Binding-site contacts:
Ligand atom C27 contacts residue GLY225 of chain 1.A at 3.4 Å.
Ligand atom C27 contacts residue ASP223 of chain 1.A at 3.6 Å.
Ligand atom N28 contacts residue ASP35 of chain 1.A at 2.8 Å (salt-bridge).
Ligand atom C9 contacts residue THR82 of chain 1.A at 3.0 Å.
Ligand atom C15 contacts residue LEU118 of chain 1.A at 3.3 Å (hydrophobic).
Ligand atom C14 contacts residue LEU118 of chain 1.A at 3.3 Å (hydrophobic).
Ligand atom C33 contacts residue SER81 of chain 1.A at 3.1 Å.
Ligand atom C14 contacts residue ALA119 of chain 1.A at 3.6 Å (hydrophobic).
Ligand atom C29 contacts residue ASP35 of chain 1.A at 3.4 Å.
Ligand atom O34 contacts residue SER81 of chain 1.A at 3.1 Å (h-bond).
Ligand atom O38 contacts residue THR306 of chain 1.A at 3.5 Å.
Ligand atom O19 contacts residue GLY225 of chain 1.A at 3.3 Å (h-bond).
Ligand atom O2 contacts residue GLN16 of chain 1.A at 3.4 Å.
Ligand atom C24 contacts residue GLY225 of chain 1.A at 3.4 Å.
Ligand atom C18 contacts residue GLY225 of chain 1.A at 3.5 Å.
Ligand atom C6 contacts residue SER227 of chain 1.A at 3.4 Å.
Ligand atom C37 contacts residue LEU221 of chain 1.A at 3.6 Å (hydrophobic).
Ligand atom O38 contacts residue ILE302 of chain 1.A at 3.7 Å.
Ligand atom O2 contacts residue THR15 of chain 1.A at 3.5 Å (h-bond).
Ligand atom C10 contacts residue PRO115 of chain 1.A at 3.6 Å (hydrophobic).
Ligand atom N20 contacts residue GLY225 of chain 1.A at 3.7 Å.
Ligand atom O34 contacts residue TYR80 of chain 1.A at 3.1 Å.
Ligand atom C29 contacts residue ASP223 of chain 1.A at 3.5 Å.
Ligand atom O19 contacts residue ALA226 of chain 1.A at 3.5 Å.
Ligand atom C5 contacts residue GLY225 of chain 1.A at 3.3 Å.
Ligand atom C30 contacts residue ASP223 of chain 1.A at 3.5 Å.
Ligand atom C1 contacts residue TYR17 of chain 1.A at 3.5 Å (hydrophobic).
Ligand atom C3 contacts residue GLY225 of chain 1.A at 3.3 Å.
Ligand atom C27 contacts residue ASP35 of chain 1.A at 3.3 Å.
Ligand atom C4 contacts residue THR15 of chain 1.A at 3.4 Å.
Ligand atom C23 contacts residue PHE116 of chain 1.A at 3.7 Å (hydrophobic).
Ligand atom N35 contacts residue SER81 of chain 1.A at 3.1 Å (h-bond).
Ligand atom N28 contacts residue ASP223 of chain 1.A at 2.8 Å (salt-bridge).
Ligand atom C15 contacts residue GLN16 of chain 1.A at 3.2 Å.
Ligand atom C3 contacts residue VAL33 of chain 1.A at 3.8 Å (hydrophobic).
Ligand atom C6 contacts residue GLY225 of chain 1.A at 3.5 Å.
Ligand atom O2 contacts residue TYR17 of chain 1.A at 2.9 Å (h-bond).
Ligand atom C1 contacts residue THR224 of chain 1.A at 3.2 Å.
Ligand atom C29 contacts residue GLY37 of chain 1.A at 3.5 Å.
Ligand atom C40 contacts residue SER81 of chain 1.A at 3.4 Å.

A protein and the small-molecule ligand that binds it are described below.
Small molecule (SMILES): COCCCCn1c(C(=O)N(CC(C)C)[C@@H]2CNC[C@H](C(=O)N3CCOCC3)C2)ccc1-c1ccccc1

Sequence of chain 1.A:
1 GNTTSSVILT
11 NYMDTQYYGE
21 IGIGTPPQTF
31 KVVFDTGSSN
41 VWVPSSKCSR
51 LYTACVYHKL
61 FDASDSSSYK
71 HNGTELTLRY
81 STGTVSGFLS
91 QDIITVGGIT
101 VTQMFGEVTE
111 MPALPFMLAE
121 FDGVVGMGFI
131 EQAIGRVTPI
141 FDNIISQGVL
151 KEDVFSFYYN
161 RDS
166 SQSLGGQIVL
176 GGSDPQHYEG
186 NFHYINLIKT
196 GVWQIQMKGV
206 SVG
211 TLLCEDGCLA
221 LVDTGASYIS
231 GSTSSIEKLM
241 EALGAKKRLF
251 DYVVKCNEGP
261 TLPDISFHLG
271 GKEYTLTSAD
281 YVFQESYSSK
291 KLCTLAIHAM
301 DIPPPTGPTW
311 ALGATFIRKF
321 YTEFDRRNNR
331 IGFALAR